The protein below binds the small molecule below.
Small molecule (SMILES): Cn1c(=O)c2nc(N)[nH]c2n(C)c1=O

Binding-site contacts:
Ligand atom C2 contacts residue TYR54 of chain 1.A at 3.7 Å (hydrophobic).
Ligand atom C3 contacts residue TYR54 of chain 1.A at 3.2 Å (hydrophobic).
Ligand atom C2 contacts residue ASN71 of chain 3.A at 3.9 Å.
Ligand atom N10 contacts residue GLU74 of chain 3.A at 3.1 Å (salt-bridge).
Ligand atom C15 contacts residue GLU22 of chain 3.A at 3.9 Å.
Ligand atom N7 contacts residue GLU74 of chain 3.A at 3.3 Å (salt-bridge).
Ligand atom C4 contacts residue TYR54 of chain 1.A at 3.4 Å (hydrophobic).
Ligand atom N7 contacts residue LEU72 of chain 3.A at 4.2 Å.
Ligand atom O19 contacts residue LYS100 of chain 3.A at 4.3 Å.
Ligand atom C3 contacts residue LEU72 of chain 3.A at 3.9 Å (hydrophobic).
Ligand atom C15 contacts residue LYS100 of chain 3.A at 3.0 Å.
Ligand atom N9 contacts residue HIS53 of chain 1.A at 3.8 Å.
Ligand atom C2 contacts residue LEU72 of chain 3.A at 3.7 Å (hydrophobic).
Ligand atom N10 contacts residue THR51 of chain 1.A at 3.4 Å (h-bond).
Ligand atom N1 contacts residue ASN71 of chain 3.A at 3.9 Å.
Ligand atom N10 contacts residue VAL52 of chain 1.A at 2.7 Å (h-bond).
Ligand atom C2 contacts residue LEU73 of chain 3.A at 4.1 Å (hydrophobic).
Ligand atom O20 contacts residue LEU72 of chain 3.A at 3.1 Å.
Ligand atom C8 contacts residue TYR54 of chain 1.A at 3.3 Å (hydrophobic).
Ligand atom O20 contacts residue ASN71 of chain 3.A at 3.5 Å (h-bond).
Ligand atom C15 contacts residue ALA18 of chain 3.A at 3.4 Å (hydrophobic).
Ligand atom O19 contacts residue GLU22 of chain 3.A at 3.7 Å.
Ligand atom C11 contacts residue TYR54 of chain 1.A at 4.3 Å (hydrophobic).
Ligand atom C8 contacts residue GLU74 of chain 3.A at 3.7 Å.
Ligand atom N1 contacts residue LYS100 of chain 3.A at 3.8 Å.
Ligand atom O20 contacts residue TYR54 of chain 1.A at 3.8 Å.
Ligand atom C11 contacts residue HIS53 of chain 1.A at 3.1 Å.
Ligand atom O19 contacts residue ALA18 of chain 3.A at 3.9 Å.
Ligand atom O20 contacts residue GLU74 of chain 3.A at 4.2 Å.
Ligand atom N9 contacts residue TYR54 of chain 1.A at 3.5 Å.
Ligand atom C15 contacts residue ASN71 of chain 3.A at 3.1 Å.
Ligand atom C15 contacts residue GLY17 of chain 3.A at 3.5 Å.
Ligand atom C6 contacts residue ALA18 of chain 3.A at 4.3 Å (hydrophobic).
Ligand atom N9 contacts residue VAL52 of chain 1.A at 3.7 Å.
Ligand atom N10 contacts residue TYR54 of chain 1.A at 3.5 Å.
Ligand atom O20 contacts residue LEU73 of chain 3.A at 2.9 Å (h-bond).
Ligand atom C8 contacts residue VAL52 of chain 1.A at 3.6 Å (hydrophobic).
Ligand atom N5 contacts residue TYR54 of chain 1.A at 3.8 Å.
Ligand atom C8 contacts residue THR51 of chain 1.A at 4.1 Å.
Ligand atom N7 contacts residue TYR54 of chain 1.A at 3.0 Å (h-bond).

Sequence of chain 1.A:
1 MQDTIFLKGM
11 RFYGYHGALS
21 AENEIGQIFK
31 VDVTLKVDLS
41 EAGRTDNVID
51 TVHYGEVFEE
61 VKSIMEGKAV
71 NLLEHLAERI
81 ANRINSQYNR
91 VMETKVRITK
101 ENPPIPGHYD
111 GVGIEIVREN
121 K

Sequence of chain 3.A:
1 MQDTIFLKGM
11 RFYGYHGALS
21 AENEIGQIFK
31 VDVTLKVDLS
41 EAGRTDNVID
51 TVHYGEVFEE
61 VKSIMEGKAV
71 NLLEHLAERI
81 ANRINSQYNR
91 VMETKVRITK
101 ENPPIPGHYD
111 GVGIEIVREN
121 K